Binding-site contacts:
Ligand atom C4 contacts residue ASN280 of chain 2.A at 4.2 Å.
Ligand atom C1 contacts residue GLN271 of chain 2.A at 4.1 Å.
Ligand atom C7 contacts residue ASN45 of chain 2.A at 4.2 Å.
Ligand atom C8 contacts residue ASN45 of chain 2.A at 3.2 Å.
Ligand atom O5 contacts residue VAL269 of chain 2.A at 4.4 Å.
Ligand atom C3 contacts residue ASN280 of chain 2.A at 3.8 Å.
Ligand atom N2 contacts residue ASN280 of chain 2.A at 2.9 Å (h-bond).
Ligand atom C4 contacts residue VAL269 of chain 2.A at 4.1 Å (hydrophobic).
Ligand atom O6 contacts residue GLN271 of chain 2.A at 4.0 Å.
Ligand atom O4 contacts residue VAL269 of chain 2.A at 3.9 Å.
Ligand atom C1 contacts residue VAL270 of chain 2.A at 4.2 Å (hydrophobic).
Ligand atom C7 contacts residue ASN280 of chain 2.A at 3.6 Å.
Ligand atom C2 contacts residue ASN280 of chain 2.A at 2.4 Å.
Ligand atom O7 contacts residue VAL269 of chain 2.A at 3.8 Å.
Ligand atom C1 contacts residue VAL269 of chain 2.A at 3.7 Å (hydrophobic).
Ligand atom O7 contacts residue ASN45 of chain 2.A at 4.3 Å.
Ligand atom N2 contacts residue VAL269 of chain 2.A at 3.5 Å (h-bond).
Ligand atom C5 contacts residue ASN280 of chain 2.A at 3.7 Å.
Ligand atom O5 contacts residue GLN271 of chain 2.A at 3.9 Å.
Ligand atom C1 contacts residue ASN280 of chain 2.A at 1.4 Å.
Ligand atom O5 contacts residue ASN280 of chain 2.A at 2.4 Å (h-bond).
Ligand atom O3 contacts residue VAL269 of chain 2.A at 4.3 Å.
Ligand atom O7 contacts residue ASN280 of chain 2.A at 4.3 Å.
Ligand atom C3 contacts residue VAL269 of chain 2.A at 3.4 Å (hydrophobic).
Ligand atom C8 contacts residue ASN280 of chain 2.A at 4.2 Å.
Ligand atom C2 contacts residue VAL269 of chain 2.A at 3.7 Å (hydrophobic).
Ligand atom C5 contacts residue VAL269 of chain 2.A at 4.0 Å (hydrophobic).

This small molecule binds to this protein.
Small molecule (SMILES): CC(=O)N[C@H]1[C@H](OC[C@H]2OC[C@H](NC(C)=O)[C@@H](O)[C@@H]2O[C@@H]2O[C@H](CO)[C@@H](O)[C@H](O)[C@H]2NC(C)=O)O[C@H](CO)[C@@H](O)[C@@H]1O

Sequence of chain 2.A:
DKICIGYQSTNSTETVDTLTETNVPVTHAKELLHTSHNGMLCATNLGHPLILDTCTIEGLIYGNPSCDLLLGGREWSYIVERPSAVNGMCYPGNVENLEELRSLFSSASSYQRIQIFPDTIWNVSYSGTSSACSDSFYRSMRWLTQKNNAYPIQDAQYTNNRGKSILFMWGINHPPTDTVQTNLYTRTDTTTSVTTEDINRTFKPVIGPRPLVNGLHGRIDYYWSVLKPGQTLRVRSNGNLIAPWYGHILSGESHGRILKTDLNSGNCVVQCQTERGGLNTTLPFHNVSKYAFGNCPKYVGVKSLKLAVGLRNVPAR